Sequence of chain 1.D:
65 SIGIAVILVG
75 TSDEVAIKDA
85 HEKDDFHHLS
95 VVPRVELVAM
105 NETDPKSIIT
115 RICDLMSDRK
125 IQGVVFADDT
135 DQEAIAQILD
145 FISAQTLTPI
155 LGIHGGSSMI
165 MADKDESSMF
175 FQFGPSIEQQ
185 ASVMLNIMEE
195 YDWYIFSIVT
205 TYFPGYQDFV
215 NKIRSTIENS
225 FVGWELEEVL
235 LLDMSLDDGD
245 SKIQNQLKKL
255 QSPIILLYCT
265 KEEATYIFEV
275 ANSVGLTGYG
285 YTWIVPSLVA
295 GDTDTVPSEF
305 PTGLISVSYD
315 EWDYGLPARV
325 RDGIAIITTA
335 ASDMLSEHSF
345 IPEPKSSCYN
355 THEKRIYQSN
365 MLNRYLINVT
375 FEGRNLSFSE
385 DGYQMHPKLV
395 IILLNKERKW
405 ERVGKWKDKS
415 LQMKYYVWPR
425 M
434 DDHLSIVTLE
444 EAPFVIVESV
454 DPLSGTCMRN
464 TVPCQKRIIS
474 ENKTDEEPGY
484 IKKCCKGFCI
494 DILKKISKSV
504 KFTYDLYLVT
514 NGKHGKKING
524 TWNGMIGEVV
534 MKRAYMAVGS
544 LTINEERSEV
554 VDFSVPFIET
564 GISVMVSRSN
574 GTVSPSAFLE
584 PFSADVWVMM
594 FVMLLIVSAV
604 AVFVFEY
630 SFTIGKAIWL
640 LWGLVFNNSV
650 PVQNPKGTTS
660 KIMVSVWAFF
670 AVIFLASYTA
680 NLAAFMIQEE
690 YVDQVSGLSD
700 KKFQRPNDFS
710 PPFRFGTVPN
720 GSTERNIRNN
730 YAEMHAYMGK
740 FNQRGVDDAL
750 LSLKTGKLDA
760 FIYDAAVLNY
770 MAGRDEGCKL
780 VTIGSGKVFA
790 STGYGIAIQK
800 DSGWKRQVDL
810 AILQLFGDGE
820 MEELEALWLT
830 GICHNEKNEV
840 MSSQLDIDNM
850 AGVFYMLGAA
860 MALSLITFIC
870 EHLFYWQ

This small molecule binds to this protein.
Small molecule (SMILES): C[C@]12CC3CC(N)(C1)C[C@@](C)(C3)C2

Sequence of chain 1.C:
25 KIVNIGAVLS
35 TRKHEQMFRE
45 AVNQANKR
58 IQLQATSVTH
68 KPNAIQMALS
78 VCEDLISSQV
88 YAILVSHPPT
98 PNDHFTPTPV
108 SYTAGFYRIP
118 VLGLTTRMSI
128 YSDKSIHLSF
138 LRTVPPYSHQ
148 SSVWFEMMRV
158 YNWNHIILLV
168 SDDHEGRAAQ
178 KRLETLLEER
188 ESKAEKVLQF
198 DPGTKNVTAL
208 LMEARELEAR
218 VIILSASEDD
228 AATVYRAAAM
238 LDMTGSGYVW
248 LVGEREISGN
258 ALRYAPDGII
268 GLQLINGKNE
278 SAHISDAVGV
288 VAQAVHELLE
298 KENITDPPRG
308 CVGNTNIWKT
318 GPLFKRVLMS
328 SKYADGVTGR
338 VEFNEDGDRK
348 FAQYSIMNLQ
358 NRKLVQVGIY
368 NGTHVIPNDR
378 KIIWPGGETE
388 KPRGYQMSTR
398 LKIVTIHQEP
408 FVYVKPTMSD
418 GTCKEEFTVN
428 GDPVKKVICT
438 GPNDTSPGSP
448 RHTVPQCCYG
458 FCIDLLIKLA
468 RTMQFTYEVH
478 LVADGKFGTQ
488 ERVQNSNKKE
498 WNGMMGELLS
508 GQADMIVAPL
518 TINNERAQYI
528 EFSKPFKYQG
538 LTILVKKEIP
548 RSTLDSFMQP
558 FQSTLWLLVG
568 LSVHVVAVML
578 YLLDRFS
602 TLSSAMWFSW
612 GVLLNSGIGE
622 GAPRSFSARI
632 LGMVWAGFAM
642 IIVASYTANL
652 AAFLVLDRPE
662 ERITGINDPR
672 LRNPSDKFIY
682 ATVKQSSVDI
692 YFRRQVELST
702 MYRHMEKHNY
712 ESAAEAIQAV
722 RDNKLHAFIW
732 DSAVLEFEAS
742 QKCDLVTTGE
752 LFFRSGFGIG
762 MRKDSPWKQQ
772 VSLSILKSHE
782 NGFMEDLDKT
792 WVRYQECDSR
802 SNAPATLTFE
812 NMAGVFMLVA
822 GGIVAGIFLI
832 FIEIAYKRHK

Binding-site contacts:
Ligand atom C13 contacts residue VAL644 of chain 1.C at 3.7 Å (hydrophobic).
Ligand atom C09 contacts residue THR678 of chain 1.D at 4.1 Å.
Ligand atom N01 contacts residue LEU674 of chain 1.B at 3.8 Å.
Ligand atom C08 contacts residue ASN646 of chain 1.B at 4.3 Å.
Ligand atom N01 contacts residue ASN646 of chain 1.B at 3.2 Å (h-bond).
Ligand atom C12 contacts residue ALA675 of chain 1.D at 3.8 Å (hydrophobic).
Ligand atom C11 contacts residue LEU674 of chain 1.B at 4.0 Å (hydrophobic).
Ligand atom C11 contacts residue THR678 of chain 1.B at 3.9 Å.
Ligand atom C12 contacts residue LEU674 of chain 1.D at 3.8 Å (hydrophobic).
Ligand atom C13 contacts residue ASN646 of chain 1.D at 3.9 Å.
Ligand atom C05 contacts residue THR678 of chain 1.B at 4.4 Å.
Ligand atom C04 contacts residue LEU674 of chain 1.B at 4.3 Å (hydrophobic).
Ligand atom C08 contacts residue ASN646 of chain 1.D at 4.4 Å.

Sequence of chain 1.B:
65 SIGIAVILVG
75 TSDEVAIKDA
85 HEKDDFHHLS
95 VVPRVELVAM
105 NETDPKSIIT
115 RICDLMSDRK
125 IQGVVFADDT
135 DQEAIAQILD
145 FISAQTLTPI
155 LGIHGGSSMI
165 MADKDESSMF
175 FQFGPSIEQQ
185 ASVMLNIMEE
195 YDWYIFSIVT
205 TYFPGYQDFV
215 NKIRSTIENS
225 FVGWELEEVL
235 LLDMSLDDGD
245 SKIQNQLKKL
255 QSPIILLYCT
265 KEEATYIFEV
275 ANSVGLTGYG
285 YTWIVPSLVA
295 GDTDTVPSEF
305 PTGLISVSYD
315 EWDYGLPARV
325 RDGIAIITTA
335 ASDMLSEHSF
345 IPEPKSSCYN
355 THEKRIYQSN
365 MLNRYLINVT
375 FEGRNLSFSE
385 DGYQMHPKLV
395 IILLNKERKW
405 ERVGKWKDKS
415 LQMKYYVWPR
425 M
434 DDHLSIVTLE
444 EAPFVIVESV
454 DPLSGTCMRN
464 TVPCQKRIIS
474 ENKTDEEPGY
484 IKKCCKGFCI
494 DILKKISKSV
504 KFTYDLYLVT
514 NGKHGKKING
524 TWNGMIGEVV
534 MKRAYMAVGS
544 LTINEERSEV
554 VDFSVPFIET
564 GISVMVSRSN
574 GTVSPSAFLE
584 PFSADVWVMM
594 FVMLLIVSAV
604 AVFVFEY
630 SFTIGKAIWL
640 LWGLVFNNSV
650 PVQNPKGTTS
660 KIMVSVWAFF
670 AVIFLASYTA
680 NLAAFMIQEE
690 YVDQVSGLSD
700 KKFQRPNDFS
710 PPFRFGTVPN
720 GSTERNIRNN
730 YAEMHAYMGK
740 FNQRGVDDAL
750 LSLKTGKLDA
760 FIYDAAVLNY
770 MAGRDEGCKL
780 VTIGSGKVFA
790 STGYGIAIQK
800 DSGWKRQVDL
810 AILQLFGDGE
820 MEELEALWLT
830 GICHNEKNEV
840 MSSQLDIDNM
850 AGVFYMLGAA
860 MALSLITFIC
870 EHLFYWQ